A small-molecule ligand and the protein it binds are described below.
Small molecule (SMILES): OC[C@H]1O[C@H](OC[C@H]2O[C@H](O[C@]3(CO)O[C@H](CO)[C@@H](O)[C@@H]3O)[C@H](O)[C@@H](O)[C@@H]2O)[C@H](O)[C@@H](O)[C@H]1O

Sequence of chain 1.F:
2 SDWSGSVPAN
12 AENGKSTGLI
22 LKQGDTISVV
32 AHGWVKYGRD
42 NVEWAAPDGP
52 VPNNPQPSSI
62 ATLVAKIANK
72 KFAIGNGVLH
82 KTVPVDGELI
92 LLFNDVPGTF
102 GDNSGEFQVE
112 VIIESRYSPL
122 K

Binding-site contacts:
Ligand atom C6 contacts residue ASP96 of chain 1.F at 3.6 Å.
Ligand atom O4 contacts residue ASP96 of chain 1.F at 2.7 Å (salt-bridge).
Ligand atom C3 contacts residue CA1 of chain 1.U at 3.4 Å.
Ligand atom O4 contacts residue THR100 of chain 1.F at 3.5 Å (h-bond).
Ligand atom C6 contacts residue ILE61 of chain 1.F at 3.7 Å (hydrophobic).
Ligand atom C2 contacts residue ASP103 of chain 1.F at 3.9 Å.
Ligand atom C3 contacts residue TYR38 of chain 1.F at 3.7 Å (hydrophobic).
Ligand atom O3 contacts residue CA1 of chain 1.U at 2.4 Å.
Ligand atom C6 contacts residue VAL97 of chain 1.F at 3.7 Å (hydrophobic).
Ligand atom O2 contacts residue TYR38 of chain 1.F at 3.9 Å.
Ligand atom O2 contacts residue GLY39 of chain 1.F at 3.8 Å.
Ligand atom C4 contacts residue GLU44 of chain 1.F at 3.3 Å.
Ligand atom C4 contacts residue ASP96 of chain 1.F at 3.7 Å.
Ligand atom O3 contacts residue GLU44 of chain 1.F at 3.7 Å.
Ligand atom O4 contacts residue GLN57 of chain 1.F at 3.2 Å (h-bond).
Ligand atom C1 contacts residue GLU44 of chain 1.F at 3.1 Å.
Ligand atom O4 contacts residue TYR38 of chain 1.F at 3.1 Å (h-bond).
Ligand atom O4 contacts residue GLU44 of chain 1.F at 2.8 Å (salt-bridge).
Ligand atom O2 contacts residue GLU44 of chain 1.F at 2.7 Å (salt-bridge).
Ligand atom C4 contacts residue CA1 of chain 1.U at 3.5 Å.
Ligand atom C6 contacts residue GLN57 of chain 1.F at 3.8 Å.
Ligand atom O4 contacts residue CA1 of chain 1.U at 2.6 Å.
Ligand atom O5 contacts residue GLN57 of chain 1.F at 3.2 Å (h-bond).
Ligand atom O6 contacts residue GLN57 of chain 1.F at 2.7 Å (h-bond).
Ligand atom O3 contacts residue ASP41 of chain 1.F at 3.8 Å.
Ligand atom C4 contacts residue THR100 of chain 1.F at 3.6 Å.
Ligand atom C2 contacts residue GLU44 of chain 1.F at 3.2 Å.
Ligand atom O6 contacts residue ASP103 of chain 1.F at 3.5 Å (salt-bridge).
Ligand atom C2 contacts residue TYR38 of chain 1.F at 3.3 Å (hydrophobic).
Ligand atom C1 contacts residue TYR38 of chain 1.F at 3.9 Å (hydrophobic).
Ligand atom O6 contacts residue GLU44 of chain 1.F at 3.8 Å.
Ligand atom O6 contacts residue ILE61 of chain 1.F at 3.8 Å.
Ligand atom C5 contacts residue GLN57 of chain 1.F at 3.9 Å.
Ligand atom C3 contacts residue ASP103 of chain 1.F at 3.6 Å.
Ligand atom O2 contacts residue ASP103 of chain 1.F at 3.4 Å (salt-bridge).
Ligand atom O5 contacts residue TYR38 of chain 1.F at 3.7 Å.
Ligand atom O3 contacts residue TYR38 of chain 1.F at 3.1 Å (h-bond).
Ligand atom C6 contacts residue GLN57 of chain 1.F at 3.7 Å.
Ligand atom O3 contacts residue THR100 of chain 1.F at 3.6 Å (h-bond).
Ligand atom O3 contacts residue ASP103 of chain 1.F at 2.5 Å (salt-bridge).